Binding-site contacts:
Ligand atom O5 contacts residue ASN301 of chain 1.E at 2.4 Å (h-bond).
Ligand atom O5 contacts residue THR383 of chain 1.E at 3.6 Å (h-bond).
Ligand atom O7 contacts residue HIS299 of chain 1.E at 3.0 Å (h-bond).
Ligand atom C6 contacts residue THR383 of chain 1.E at 3.4 Å.
Ligand atom C7 contacts residue HIS299 of chain 1.E at 4.1 Å.
Ligand atom C3 contacts residue ASN301 of chain 1.E at 3.8 Å.
Ligand atom C4 contacts residue ASN301 of chain 1.E at 4.2 Å.
Ligand atom C7 contacts residue ASN301 of chain 1.E at 3.5 Å.
Ligand atom C5 contacts residue ASN301 of chain 1.E at 3.7 Å.
Ligand atom C6 contacts residue SER381 of chain 1.E at 4.2 Å.
Ligand atom C5 contacts residue THR383 of chain 1.E at 3.8 Å.
Ligand atom O7 contacts residue ASN301 of chain 1.E at 3.6 Å (h-bond).
Ligand atom N2 contacts residue ASN301 of chain 1.E at 2.9 Å (h-bond).
Ligand atom C1 contacts residue ASN301 of chain 1.E at 1.4 Å.
Ligand atom C1 contacts residue THR383 of chain 1.E at 4.5 Å.
Ligand atom O5 contacts residue SER381 of chain 1.E at 3.7 Å.
Ligand atom C2 contacts residue ASN301 of chain 1.E at 2.4 Å.

Sequence of chain 1.E:
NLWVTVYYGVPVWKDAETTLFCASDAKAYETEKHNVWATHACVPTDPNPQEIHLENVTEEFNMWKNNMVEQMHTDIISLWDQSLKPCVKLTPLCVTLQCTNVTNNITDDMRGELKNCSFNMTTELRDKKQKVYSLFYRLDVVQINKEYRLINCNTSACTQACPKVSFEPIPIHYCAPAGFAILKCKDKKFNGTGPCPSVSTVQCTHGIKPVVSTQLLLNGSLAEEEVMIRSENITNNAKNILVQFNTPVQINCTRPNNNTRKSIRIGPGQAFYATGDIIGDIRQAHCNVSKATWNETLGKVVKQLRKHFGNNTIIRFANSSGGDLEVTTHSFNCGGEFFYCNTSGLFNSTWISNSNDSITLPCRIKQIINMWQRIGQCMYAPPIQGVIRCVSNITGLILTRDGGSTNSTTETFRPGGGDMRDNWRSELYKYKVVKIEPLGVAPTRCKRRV

This protein binds this small molecule.
Small molecule (SMILES): CC(=O)N[C@@H]1[C@@H](O)[C@H](O)[C@@H](CO)O[C@H]1O